This protein binds this small molecule.
Small molecule (SMILES): CC(=O)N[C@H]1[C@H](O[C@H]2[C@H](O)[C@@H](NC(C)=O)CO[C@@H]2CO)O[C@H](CO)[C@@H](O)[C@@H]1O

Sequence of chain 14.K:
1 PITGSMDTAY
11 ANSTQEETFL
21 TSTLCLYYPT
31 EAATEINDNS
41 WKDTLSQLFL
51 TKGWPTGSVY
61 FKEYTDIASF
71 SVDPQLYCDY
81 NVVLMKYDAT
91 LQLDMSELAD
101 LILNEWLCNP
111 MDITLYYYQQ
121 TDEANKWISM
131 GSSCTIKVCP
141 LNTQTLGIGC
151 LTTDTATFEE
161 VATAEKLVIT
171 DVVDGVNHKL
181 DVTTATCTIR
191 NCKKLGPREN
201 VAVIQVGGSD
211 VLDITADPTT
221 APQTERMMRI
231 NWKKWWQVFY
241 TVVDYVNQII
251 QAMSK

Binding-site contacts:
Ligand atom C7 contacts residue ASN12 of chain 14.K at 3.9 Å.
Ligand atom C5 contacts residue ASN12 of chain 14.K at 4.2 Å.
Ligand atom O5 contacts residue ASN12 of chain 14.K at 2.8 Å (h-bond).
Ligand atom O7 contacts residue ASN12 of chain 14.K at 3.6 Å.
Ligand atom N2 contacts residue ASN12 of chain 14.K at 3.8 Å.
Ligand atom C2 contacts residue ASN12 of chain 14.K at 3.3 Å.
Ligand atom C1 contacts residue ASN12 of chain 14.K at 2.2 Å.